Sequence of chain 1.D:
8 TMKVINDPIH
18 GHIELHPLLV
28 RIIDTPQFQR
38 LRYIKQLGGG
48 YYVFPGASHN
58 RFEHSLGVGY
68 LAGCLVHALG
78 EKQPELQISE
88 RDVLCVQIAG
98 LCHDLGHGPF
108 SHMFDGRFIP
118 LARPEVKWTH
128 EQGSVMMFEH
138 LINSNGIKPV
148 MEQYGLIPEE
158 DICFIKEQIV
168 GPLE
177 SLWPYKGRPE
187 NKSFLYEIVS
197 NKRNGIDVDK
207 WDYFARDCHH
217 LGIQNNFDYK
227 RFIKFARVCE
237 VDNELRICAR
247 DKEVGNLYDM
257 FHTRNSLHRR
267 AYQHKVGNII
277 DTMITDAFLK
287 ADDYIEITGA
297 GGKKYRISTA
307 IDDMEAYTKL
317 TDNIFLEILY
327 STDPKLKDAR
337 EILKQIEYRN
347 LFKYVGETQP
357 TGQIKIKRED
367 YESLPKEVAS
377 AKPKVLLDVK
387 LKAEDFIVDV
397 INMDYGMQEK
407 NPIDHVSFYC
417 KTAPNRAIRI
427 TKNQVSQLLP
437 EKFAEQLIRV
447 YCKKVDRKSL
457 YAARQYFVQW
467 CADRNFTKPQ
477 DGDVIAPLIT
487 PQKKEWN

Binding-site contacts:
Ligand atom O2A contacts residue HIS127 of chain 1.D at 2.8 Å (h-bond).
Ligand atom O3' contacts residue ASP213 of chain 1.D at 2.4 Å (salt-bridge).
Ligand atom O1B contacts residue HIS109 of chain 1.D at 3.7 Å.
Ligand atom O1G contacts residue TYR209 of chain 1.D at 2.4 Å (h-bond).
Ligand atom O2B contacts residue MG1 of chain 1.RA at 2.4 Å.
Ligand atom C4 contacts residue HIS109 of chain 1.D at 3.6 Å.
Ligand atom C2 contacts residue HIS109 of chain 1.D at 3.7 Å.
Ligand atom C5 contacts residue HIS109 of chain 1.D at 3.5 Å.
Ligand atom O2G contacts residue LYS206 of chain 1.D at 3.0 Å (salt-bridge).
Ligand atom O1A contacts residue ASP101 of chain 1.D at 2.9 Å (salt-bridge).
Ligand atom O1A contacts residue FE1 of chain 1.PA at 1.8 Å.
Ligand atom O3G contacts residue ARG260 of chain 1.D at 3.3 Å (salt-bridge).
Ligand atom O1A contacts residue ASP205 of chain 1.D at 2.8 Å (salt-bridge).
Ligand atom C6 contacts residue HIS109 of chain 1.D at 3.3 Å.
Ligand atom O1G contacts residue ARG260 of chain 1.D at 2.9 Å (salt-bridge).
Ligand atom C2' contacts residue TYR268 of chain 1.D at 3.5 Å (hydrophobic).
Ligand atom O2A contacts residue ASP101 of chain 1.D at 3.0 Å (salt-bridge).
Ligand atom O2G contacts residue MG1 of chain 1.RA at 2.3 Å.
Ligand atom C3' contacts residue TYR209 of chain 1.D at 3.5 Å (hydrophobic).
Ligand atom PA contacts residue ASP205 of chain 1.D at 3.5 Å.
Ligand atom PA contacts residue FE1 of chain 1.PA at 3.2 Å.
Ligand atom O5' contacts residue ARG58 of chain 1.D at 3.3 Å (salt-bridge).
Ligand atom O3' contacts residue GLN43 of chain 1.D at 3.2 Å (h-bond).
Ligand atom N4 contacts residue GLN269 of chain 1.D at 3.5 Å (h-bond).
Ligand atom O2B contacts residue ASP205 of chain 1.D at 3.7 Å.
Ligand atom PA contacts residue ARG58 of chain 1.D at 3.5 Å.
Ligand atom O1A contacts residue HIS100 of chain 1.D at 3.4 Å (h-bond).
Ligand atom O2A contacts residue MG1 of chain 1.QA at 2.9 Å.
Ligand atom O2A contacts residue HIS104 of chain 1.D at 3.3 Å (h-bond).
Ligand atom C2' contacts residue ASP213 of chain 1.D at 3.6 Å.
Ligand atom C4' contacts residue ARG58 of chain 1.D at 3.6 Å.
Ligand atom N3A contacts residue ASP205 of chain 1.D at 2.8 Å (salt-bridge).
Ligand atom N1 contacts residue HIS109 of chain 1.D at 3.4 Å.
Ligand atom O4' contacts residue HIS109 of chain 1.D at 3.2 Å.
Ligand atom O4' contacts residue ARG58 of chain 1.D at 3.3 Å (salt-bridge).
Ligand atom O5' contacts residue HIS109 of chain 1.D at 3.0 Å (h-bond).
Ligand atom O1A contacts residue HIS61 of chain 1.D at 3.2 Å (h-bond).
Ligand atom C3' contacts residue ASP213 of chain 1.D at 3.2 Å.
Ligand atom O3' contacts residue LEU44 of chain 1.D at 3.5 Å.
Ligand atom O1A contacts residue ARG58 of chain 1.D at 3.1 Å (salt-bridge).

The protein below binds the small molecule below.
Small molecule (SMILES): Nc1ccn([C@H]2C[C@H](O)[C@@H](COP(=O)(O)NP(=O)(O)OP(=O)(O)O)O2)c(=O)n1